Binding-site contacts:
Ligand atom O5 contacts residue LYS137 of chain 1.A at 3.7 Å.
Ligand atom OP6 contacts residue ASP13 of chain 1.A at 3.0 Å (salt-bridge).
Ligand atom OP6 contacts residue ARG12 of chain 1.A at 2.9 Å (salt-bridge).
Ligand atom OP1 contacts residue NA1 of chain 1.D at 3.7 Å.
Ligand atom P2 contacts residue MG1 of chain 1.B at 3.6 Å.
Ligand atom O6 contacts residue ASP19 of chain 1.A at 3.4 Å (salt-bridge).
Ligand atom OP3 contacts residue ARG110 of chain 1.A at 3.2 Å (salt-bridge).
Ligand atom OP5 contacts residue ASN54 of chain 1.A at 2.8 Å (h-bond).
Ligand atom P2 contacts residue THR53 of chain 1.A at 3.3 Å.
Ligand atom OP4 contacts residue ASP11 of chain 1.A at 2.5 Å (salt-bridge).
Ligand atom OP6 contacts residue THR53 of chain 1.A at 2.6 Å (h-bond).
Ligand atom OP5 contacts residue LYS111 of chain 1.A at 2.7 Å (salt-bridge).
Ligand atom OP2 contacts residue LYS137 of chain 1.A at 3.0 Å (salt-bridge).
Ligand atom OP3 contacts residue NA1 of chain 1.D at 3.0 Å (h-bond).
Ligand atom O3 contacts residue ASP19 of chain 1.A at 3.5 Å (salt-bridge).
Ligand atom P1 contacts residue ARG110 of chain 1.A at 3.8 Å.
Ligand atom O3 contacts residue GLY21 of chain 1.A at 2.8 Å.
Ligand atom C6 contacts residue ASP13 of chain 1.A at 3.7 Å.
Ligand atom OP5 contacts residue ASP11 of chain 1.A at 3.1 Å (salt-bridge).
Ligand atom OP4 contacts residue MG1 of chain 1.B at 2.2 Å.
Ligand atom OP5 contacts residue THR53 of chain 1.A at 3.5 Å.
Ligand atom O7 contacts residue THR53 of chain 1.A at 3.2 Å (h-bond).
Ligand atom C4 contacts residue ASP19 of chain 1.A at 3.2 Å.
Ligand atom P2 contacts residue ASP11 of chain 1.A at 2.8 Å.
Ligand atom O6 contacts residue ASP13 of chain 1.A at 3.8 Å.
Ligand atom O4 contacts residue ASP13 of chain 1.A at 3.5 Å.
Ligand atom OP1 contacts residue ARG110 of chain 1.A at 3.1 Å (salt-bridge).
Ligand atom C3 contacts residue TYR22 of chain 1.A at 3.7 Å (hydrophobic).
Ligand atom O3 contacts residue TYR22 of chain 1.A at 3.0 Å (h-bond).
Ligand atom OP6 contacts residue ASP11 of chain 1.A at 2.6 Å (salt-bridge).
Ligand atom C7 contacts residue ASN54 of chain 1.A at 2.9 Å.
Ligand atom O7 contacts residue ASN54 of chain 1.A at 2.7 Å (h-bond).
Ligand atom P1 contacts residue NA1 of chain 1.D at 3.4 Å.
Ligand atom OP1 contacts residue SER56 of chain 1.A at 3.0 Å (h-bond).
Ligand atom OP4 contacts residue ASP13 of chain 1.A at 3.3 Å (salt-bridge).
Ligand atom P2 contacts residue ASN54 of chain 1.A at 3.7 Å.
Ligand atom O4 contacts residue ASP19 of chain 1.A at 2.6 Å (salt-bridge).
Ligand atom O6 contacts residue MG1 of chain 1.B at 3.5 Å.
Ligand atom O1 contacts residue NA1 of chain 1.D at 3.0 Å (h-bond).
Ligand atom O7 contacts residue ASP13 of chain 1.A at 3.1 Å (salt-bridge).

Sequence of chain 1.A:
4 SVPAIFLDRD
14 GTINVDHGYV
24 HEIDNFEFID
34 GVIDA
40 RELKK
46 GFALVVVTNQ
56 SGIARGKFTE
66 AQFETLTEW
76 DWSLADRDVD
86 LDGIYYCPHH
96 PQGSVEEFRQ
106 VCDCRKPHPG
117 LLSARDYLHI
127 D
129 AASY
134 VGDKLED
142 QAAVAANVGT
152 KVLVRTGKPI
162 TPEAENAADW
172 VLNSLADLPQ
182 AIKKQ

The small molecule below binds the protein below.
Small molecule (SMILES): O=P(O)(O)OC[C@H](O)[C@H]1O[C@@H](OP(=O)(O)O)[C@@H](O)[C@@H](O)[C@@H]1O